This protein binds this small molecule.
Small molecule (SMILES): CC(=O)N[C@H]1[C@H](O[C@H]2[C@H](O)[C@@H](NC(C)=O)CO[C@@H]2CO)O[C@H](CO)[C@@H](O[C@@H]2O[C@H](CO[C@H]3O[C@H](CO)[C@@H](O)[C@H](O)[C@@H]3O)[C@@H](O)[C@H](O[C@H]3O[C@H](CO)[C@@H](O)[C@H](O)[C@@H]3O)[C@@H]2O)[C@@H]1O

Binding-site contacts:
Ligand atom O5 contacts residue SER156 of chain 1.C at 3.4 Å.
Ligand atom O7 contacts residue ASN159 of chain 1.C at 3.9 Å.
Ligand atom C8 contacts residue VAL155 of chain 1.C at 4.0 Å (hydrophobic).
Ligand atom N2 contacts residue ASN159 of chain 1.C at 3.0 Å (h-bond).
Ligand atom C6 contacts residue SER156 of chain 1.C at 3.7 Å.
Ligand atom C1 contacts residue ASN159 of chain 1.C at 1.4 Å.
Ligand atom C7 contacts residue SER161 of chain 1.C at 3.5 Å.
Ligand atom C4 contacts residue ASN159 of chain 1.C at 4.2 Å.
Ligand atom C1 contacts residue VAL155 of chain 1.C at 4.4 Å (hydrophobic).
Ligand atom C7 contacts residue ASN159 of chain 1.C at 3.7 Å.
Ligand atom C2 contacts residue ASN159 of chain 1.C at 2.4 Å.
Ligand atom O5 contacts residue ASN159 of chain 1.C at 2.3 Å (h-bond).
Ligand atom C5 contacts residue SER156 of chain 1.C at 3.8 Å.
Ligand atom C8 contacts residue SER161 of chain 1.C at 3.2 Å.
Ligand atom C3 contacts residue ASN159 of chain 1.C at 3.7 Å.
Ligand atom C5 contacts residue ASN159 of chain 1.C at 3.6 Å.
Ligand atom C2 contacts residue SER161 of chain 1.C at 4.1 Å.
Ligand atom O7 contacts residue VAL155 of chain 1.C at 4.3 Å.
Ligand atom C1 contacts residue SER156 of chain 1.C at 3.7 Å.
Ligand atom N2 contacts residue SER161 of chain 1.C at 3.0 Å (h-bond).
Ligand atom O6 contacts residue SER156 of chain 1.C at 4.4 Å.
Ligand atom C5 contacts residue VAL155 of chain 1.C at 4.2 Å (hydrophobic).
Ligand atom C1 contacts residue SER161 of chain 1.C at 4.0 Å.

Sequence of chain 1.C:
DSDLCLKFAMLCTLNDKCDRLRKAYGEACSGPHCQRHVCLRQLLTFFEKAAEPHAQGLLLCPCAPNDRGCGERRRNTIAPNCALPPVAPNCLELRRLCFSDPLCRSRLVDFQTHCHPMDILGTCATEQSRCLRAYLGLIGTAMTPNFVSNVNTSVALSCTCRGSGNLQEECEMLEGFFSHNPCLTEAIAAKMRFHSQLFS